This protein binds this small molecule.
Small molecule (SMILES): CC(=O)N[C@@H]1[C@@H](O[C@@H]2O[C@H](CO)[C@H](O)[C@H](O)[C@H]2O)[C@@H](O)[C@@H](CO)O[C@@H]1O

Binding-site contacts:
Ligand atom C1 contacts residue TYR122 of chain 1.A at 3.8 Å (hydrophobic).
Ligand atom O4 contacts residue ASP125 of chain 1.A at 2.8 Å (salt-bridge).
Ligand atom C5 contacts residue ASP125 of chain 1.A at 3.9 Å.
Ligand atom C1 contacts residue GLY121 of chain 1.A at 4.3 Å.
Ligand atom C2 contacts residue GLY1 of chain 1.A at 3.8 Å.
Ligand atom O7 contacts residue PHE47 of chain 1.A at 3.5 Å.
Ligand atom O4 contacts residue GLY1 of chain 1.A at 2.9 Å (h-bond).
Ligand atom C4 contacts residue GLY1 of chain 1.A at 3.9 Å.
Ligand atom C3 contacts residue TYR78 of chain 1.A at 4.0 Å (hydrophobic).
Ligand atom O6 contacts residue TRP123 of chain 1.A at 2.9 Å (h-bond).
Ligand atom C7 contacts residue GLY1 of chain 1.A at 4.1 Å.
Ligand atom C2 contacts residue GLY1 of chain 1.A at 4.1 Å.
Ligand atom O5 contacts residue TYR122 of chain 1.A at 2.9 Å (h-bond).
Ligand atom O7 contacts residue GLY1 of chain 1.A at 3.1 Å (h-bond).
Ligand atom O6 contacts residue VAL80 of chain 1.A at 4.0 Å.
Ligand atom O1 contacts residue TYR78 of chain 1.A at 3.3 Å (h-bond).
Ligand atom C4 contacts residue ASP125 of chain 1.A at 3.3 Å.
Ligand atom C6 contacts residue VAL80 of chain 1.A at 3.9 Å (hydrophobic).
Ligand atom O6 contacts residue TYR122 of chain 1.A at 3.0 Å (h-bond).
Ligand atom C6 contacts residue TYR122 of chain 1.A at 3.8 Å (hydrophobic).
Ligand atom O3 contacts residue GLY1 of chain 1.A at 3.0 Å (h-bond).
Ligand atom C4 contacts residue TYR78 of chain 1.A at 4.0 Å (hydrophobic).
Ligand atom C5 contacts residue TYR122 of chain 1.A at 3.9 Å (hydrophobic).
Ligand atom C7 contacts residue PHE47 of chain 1.A at 3.9 Å (hydrophobic).
Ligand atom O1 contacts residue TYR122 of chain 1.A at 3.3 Å.
Ligand atom C3 contacts residue GLY1 of chain 1.A at 3.7 Å.
Ligand atom O4 contacts residue GLY121 of chain 1.A at 3.5 Å.
Ligand atom O6 contacts residue TYR78 of chain 1.A at 4.1 Å.
Ligand atom O5 contacts residue GLY121 of chain 1.A at 3.7 Å.
Ligand atom C2 contacts residue PHE47 of chain 1.A at 4.3 Å (hydrophobic).
Ligand atom N2 contacts residue PHE47 of chain 1.A at 4.3 Å.
Ligand atom C5 contacts residue TYR78 of chain 1.A at 3.7 Å (hydrophobic).
Ligand atom C6 contacts residue ASP125 of chain 1.A at 3.2 Å.
Ligand atom O5 contacts residue GLY1 of chain 1.A at 4.3 Å.
Ligand atom C6 contacts residue TYR78 of chain 1.A at 3.9 Å (hydrophobic).
Ligand atom O6 contacts residue ASP125 of chain 1.A at 2.8 Å (salt-bridge).
Ligand atom O6 contacts residue GLY121 of chain 1.A at 3.5 Å.
Ligand atom C1 contacts residue GLY1 of chain 1.A at 4.0 Å.
Ligand atom C6 contacts residue TRP123 of chain 1.A at 3.9 Å (hydrophobic).
Ligand atom O6 contacts residue VAL79 of chain 1.A at 4.2 Å.

Sequence of chain 1.A:
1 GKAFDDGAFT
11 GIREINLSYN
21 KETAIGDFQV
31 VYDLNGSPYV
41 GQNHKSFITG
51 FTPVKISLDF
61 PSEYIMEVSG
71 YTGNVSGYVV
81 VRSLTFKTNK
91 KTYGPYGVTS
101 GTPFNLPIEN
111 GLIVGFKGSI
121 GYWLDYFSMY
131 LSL